Binding-site contacts:
Ligand atom O4 contacts residue THR156 of chain 1.C at 3.3 Å (h-bond).
Ligand atom C33 contacts residue ASN32 of chain 1.A at 3.7 Å.
Ligand atom C5 contacts residue TYR73 of chain 1.C at 3.6 Å (hydrophobic).
Ligand atom C32 contacts residue ASP153 of chain 1.C at 3.6 Å.
Ligand atom C40 contacts residue PLM1 of chain 1.J at 3.6 Å.
Ligand atom C42 contacts residue LEU100 of chain 1.C at 3.5 Å (hydrophobic).
Ligand atom C32 contacts residue GLY97 of chain 1.A at 3.7 Å.
Ligand atom C43 contacts residue PLM1 of chain 1.J at 3.1 Å.
Ligand atom O6 contacts residue THR156 of chain 1.C at 3.7 Å.
Ligand atom O5 contacts residue GLY97 of chain 1.A at 2.9 Å (h-bond).
Ligand atom N2 contacts residue THR156 of chain 1.C at 2.9 Å (h-bond).
Ligand atom C43 contacts residue CYS12 of chain 1.C at 3.2 Å (hydrophobic).
Ligand atom C4 contacts residue TYR73 of chain 1.C at 3.7 Å (hydrophobic).
Ligand atom O3 contacts residue ASP80 of chain 1.C at 2.7 Å (salt-bridge).
Ligand atom O6 contacts residue ASN32 of chain 1.A at 2.6 Å (h-bond).
Ligand atom O6 contacts residue ASP153 of chain 1.C at 2.7 Å (salt-bridge).
Ligand atom C31 contacts residue PRO30 of chain 1.A at 3.6 Å (hydrophobic).
Ligand atom C33 contacts residue ASP153 of chain 1.C at 3.5 Å.
Ligand atom O6 contacts residue GLY155 of chain 1.C at 3.5 Å.
Ligand atom O7 contacts residue ASN32 of chain 1.A at 3.3 Å (h-bond).
Ligand atom C41 contacts residue PLM1 of chain 1.J at 3.2 Å.
Ligand atom C8 contacts residue ILE98 of chain 1.C at 3.7 Å (hydrophobic).
Ligand atom C25 contacts residue ASP80 of chain 1.C at 3.6 Å.
Ligand atom C11 contacts residue TRP142 of chain 1.C at 3.7 Å (hydrophobic).
Ligand atom O contacts residue TYR73 of chain 1.C at 3.5 Å.
Ligand atom O9 contacts residue PRO30 of chain 1.A at 3.2 Å.
Ligand atom C26 contacts residue ASP80 of chain 1.C at 3.6 Å.
Ligand atom O5 contacts residue ARG96 of chain 1.A at 3.2 Å.
Ligand atom C33 contacts residue THR156 of chain 1.C at 3.7 Å.
Ligand atom C26 contacts residue THR156 of chain 1.C at 3.5 Å.
Ligand atom O3 contacts residue ARG96 of chain 1.A at 3.1 Å (salt-bridge).
Ligand atom C42 contacts residue PLM1 of chain 1.J at 3.1 Å.
Ligand atom C8 contacts residue PHE120 of chain 1.C at 3.7 Å (hydrophobic).
Ligand atom O2 contacts residue ASP80 of chain 1.C at 2.8 Å (salt-bridge).
Ligand atom C27 contacts residue THR156 of chain 1.C at 3.6 Å.
Ligand atom O5 contacts residue ASP153 of chain 1.C at 2.6 Å (salt-bridge).
Ligand atom O1 contacts residue PHE77 of chain 1.C at 3.6 Å.
Ligand atom O1 contacts residue TYR73 of chain 1.C at 3.4 Å.
Ligand atom O3 contacts residue SER76 of chain 1.C at 3.6 Å.
Ligand atom C9 contacts residue PHE120 of chain 1.C at 3.6 Å (hydrophobic).

Sequence of chain 1.C:
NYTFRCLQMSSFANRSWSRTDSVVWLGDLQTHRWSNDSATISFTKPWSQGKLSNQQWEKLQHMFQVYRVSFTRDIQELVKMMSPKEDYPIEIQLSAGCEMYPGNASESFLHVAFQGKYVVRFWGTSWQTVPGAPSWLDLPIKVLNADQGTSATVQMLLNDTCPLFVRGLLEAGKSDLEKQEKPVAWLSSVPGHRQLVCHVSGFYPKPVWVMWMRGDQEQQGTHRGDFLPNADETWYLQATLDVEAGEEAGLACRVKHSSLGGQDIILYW

A small-molecule ligand and the protein it binds are described below.
Small molecule (SMILES): CCCCCCCCCCCC(=O)N[C@@H](CO[C@H]1O[C@H](CO)[C@H](O)[C@H](O)[C@H]1O)[C@H](O)[C@H](O)CCCC(=O)NCCCCCCc1ccccc1

Sequence of chain 1.A:
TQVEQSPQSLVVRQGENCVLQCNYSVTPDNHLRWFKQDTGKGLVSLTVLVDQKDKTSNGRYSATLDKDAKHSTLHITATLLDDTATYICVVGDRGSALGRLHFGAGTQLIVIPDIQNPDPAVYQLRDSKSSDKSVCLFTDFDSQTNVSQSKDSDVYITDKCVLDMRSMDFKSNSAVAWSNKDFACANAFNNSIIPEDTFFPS